A protein and the small-molecule ligand that binds it are described below.
Small molecule (SMILES): COC(=O)c1ccc(C[NH3+])cc1

Binding-site contacts:
Ligand atom N contacts residue SER262 of chain 1.A at 3.6 Å.
Ligand atom C4 contacts residue ASN263 of chain 1.A at 3.6 Å.
Ligand atom C4 contacts residue ILE264 of chain 1.A at 4.2 Å (hydrophobic).
Ligand atom C6 contacts residue ASN263 of chain 1.A at 4.4 Å.
Ligand atom C2 contacts residue ASN263 of chain 1.A at 4.2 Å.
Ligand atom O1 contacts residue ASN263 of chain 1.A at 3.2 Å (h-bond).
Ligand atom N contacts residue ASN263 of chain 1.A at 4.1 Å.
Ligand atom C3 contacts residue ASN263 of chain 1.A at 3.6 Å.
Ligand atom C5 contacts residue ASN263 of chain 1.A at 4.0 Å.
Ligand atom N contacts residue LEU261 of chain 1.A at 3.2 Å (h-bond).
Ligand atom C1 contacts residue ASN263 of chain 1.A at 3.9 Å.
Ligand atom N contacts residue ASN270 of chain 1.A at 4.5 Å.

Sequence of chain 1.A:
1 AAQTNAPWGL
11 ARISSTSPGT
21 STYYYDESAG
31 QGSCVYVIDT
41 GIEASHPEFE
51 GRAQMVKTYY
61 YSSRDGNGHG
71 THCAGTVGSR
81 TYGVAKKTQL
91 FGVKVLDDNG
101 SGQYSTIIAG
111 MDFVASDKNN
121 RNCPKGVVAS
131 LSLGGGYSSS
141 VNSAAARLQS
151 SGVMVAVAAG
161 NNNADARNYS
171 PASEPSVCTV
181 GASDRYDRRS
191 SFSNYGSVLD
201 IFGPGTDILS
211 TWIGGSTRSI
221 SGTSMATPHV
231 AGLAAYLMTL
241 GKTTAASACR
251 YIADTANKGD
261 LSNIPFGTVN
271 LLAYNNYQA